Binding-site contacts:
Ligand atom C5 contacts residue MET68 of chain 1.A at 4.2 Å (hydrophobic).
Ligand atom C1' contacts residue GLN36 of chain 1.A at 3.9 Å.
Ligand atom O2' contacts residue ARG71 of chain 1.A at 4.1 Å.
Ligand atom O1' contacts residue MET68 of chain 1.A at 4.2 Å.
Ligand atom C1 contacts residue THR33 of chain 1.A at 4.5 Å.
Ligand atom C4 contacts residue ALA35 of chain 1.A at 3.4 Å (hydrophobic).
Ligand atom C1' contacts residue MET68 of chain 1.A at 3.9 Å (hydrophobic).
Ligand atom O1' contacts residue GLN36 of chain 1.A at 2.6 Å (h-bond).
Ligand atom C6 contacts residue THR33 of chain 1.A at 3.2 Å.
Ligand atom C1 contacts residue MET68 of chain 1.A at 3.6 Å (hydrophobic).
Ligand atom O1' contacts residue THR33 of chain 1.A at 4.2 Å.
Ligand atom C4 contacts residue MET68 of chain 1.A at 4.4 Å (hydrophobic).
Ligand atom O2 contacts residue MET68 of chain 1.A at 4.1 Å.
Ligand atom O1' contacts residue ARG71 of chain 1.A at 4.1 Å.
Ligand atom C6 contacts residue ALA35 of chain 1.A at 4.0 Å (hydrophobic).
Ligand atom C5 contacts residue ALA35 of chain 1.A at 3.2 Å (hydrophobic).
Ligand atom O2' contacts residue MET68 of chain 1.A at 3.8 Å.
Ligand atom C3 contacts residue MET68 of chain 1.A at 4.2 Å (hydrophobic).
Ligand atom C5 contacts residue THR33 of chain 1.A at 3.5 Å.
Ligand atom O2 contacts residue ALA64 of chain 1.A at 3.6 Å.
Ligand atom C6 contacts residue MET68 of chain 1.A at 3.8 Å (hydrophobic).
Ligand atom C6 contacts residue GLN36 of chain 1.A at 4.4 Å.
Ligand atom C3 contacts residue ALA35 of chain 1.A at 4.3 Å (hydrophobic).
Ligand atom O2' contacts residue ARG67 of chain 1.A at 4.5 Å.
Ligand atom C2 contacts residue MET68 of chain 1.A at 3.8 Å (hydrophobic).

The protein below binds the small molecule below.
Small molecule (SMILES): O=C(O)c1ccccc1O

Sequence of chain 1.A:
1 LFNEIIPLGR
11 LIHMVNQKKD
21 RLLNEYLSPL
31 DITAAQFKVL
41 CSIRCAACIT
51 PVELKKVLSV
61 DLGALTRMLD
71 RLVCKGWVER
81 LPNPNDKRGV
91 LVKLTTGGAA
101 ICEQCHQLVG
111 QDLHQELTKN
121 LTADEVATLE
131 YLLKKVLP